A protein and the small-molecule ligand that binds it are described below.
Small molecule (SMILES): CC(=O)N[C@@H]1[C@@H](O)[C@H](O)[C@@H](CO)O[C@H]1O

Sequence of chain 1.E:
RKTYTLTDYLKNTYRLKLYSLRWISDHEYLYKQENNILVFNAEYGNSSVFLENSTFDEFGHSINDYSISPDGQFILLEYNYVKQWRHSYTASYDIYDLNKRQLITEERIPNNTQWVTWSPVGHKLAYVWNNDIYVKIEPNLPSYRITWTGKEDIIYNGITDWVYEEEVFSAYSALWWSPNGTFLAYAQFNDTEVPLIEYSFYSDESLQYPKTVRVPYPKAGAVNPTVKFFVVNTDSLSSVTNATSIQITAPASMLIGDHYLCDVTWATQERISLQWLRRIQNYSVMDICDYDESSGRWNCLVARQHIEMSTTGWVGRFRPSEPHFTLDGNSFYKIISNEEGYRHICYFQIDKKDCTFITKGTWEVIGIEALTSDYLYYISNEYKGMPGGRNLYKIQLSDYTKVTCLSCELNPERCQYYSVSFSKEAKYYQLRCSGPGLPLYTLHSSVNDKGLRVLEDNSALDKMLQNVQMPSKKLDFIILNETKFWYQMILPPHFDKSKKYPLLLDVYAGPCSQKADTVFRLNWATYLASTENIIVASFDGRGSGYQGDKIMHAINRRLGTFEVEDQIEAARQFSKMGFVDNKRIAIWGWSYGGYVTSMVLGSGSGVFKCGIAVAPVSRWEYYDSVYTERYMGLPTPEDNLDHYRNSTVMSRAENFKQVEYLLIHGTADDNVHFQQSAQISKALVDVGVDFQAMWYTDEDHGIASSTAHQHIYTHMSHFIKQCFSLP

Binding-site contacts:
Ligand atom C8 contacts residue ASN294 of chain 1.E at 4.3 Å.
Ligand atom O5 contacts residue ASN294 of chain 1.E at 2.3 Å (h-bond).
Ligand atom O7 contacts residue SER322 of chain 1.E at 3.0 Å (h-bond).
Ligand atom C5 contacts residue ASN294 of chain 1.E at 3.7 Å.
Ligand atom C2 contacts residue ASN294 of chain 1.E at 2.4 Å.
Ligand atom N2 contacts residue ASN294 of chain 1.E at 3.0 Å (h-bond).
Ligand atom O7 contacts residue THR323 of chain 1.E at 3.5 Å.
Ligand atom C5 contacts residue ILE292 of chain 1.E at 3.9 Å (hydrophobic).
Ligand atom C7 contacts residue ASN294 of chain 1.E at 3.3 Å.
Ligand atom C6 contacts residue ARG569 of chain 1.E at 4.0 Å.
Ligand atom C3 contacts residue ASN294 of chain 1.E at 3.8 Å.
Ligand atom O6 contacts residue ARG569 of chain 1.E at 3.8 Å.
Ligand atom C7 contacts residue SER322 of chain 1.E at 3.7 Å.
Ligand atom C4 contacts residue ASN294 of chain 1.E at 4.2 Å.
Ligand atom C8 contacts residue MET321 of chain 1.E at 4.0 Å (hydrophobic).
Ligand atom C1 contacts residue ILE292 of chain 1.E at 3.9 Å (hydrophobic).
Ligand atom C6 contacts residue ILE292 of chain 1.E at 4.3 Å (hydrophobic).
Ligand atom C1 contacts residue ASN294 of chain 1.E at 1.4 Å.
Ligand atom O5 contacts residue ILE292 of chain 1.E at 3.4 Å.
Ligand atom O7 contacts residue ASN294 of chain 1.E at 3.6 Å (h-bond).
Ligand atom C8 contacts residue SER322 of chain 1.E at 4.0 Å.